Binding-site contacts:
Ligand atom O7 contacts residue ARG201 of chain 3.A at 4.0 Å.
Ligand atom C1 contacts residue LEU164 of chain 3.A at 3.7 Å (hydrophobic).
Ligand atom C8 contacts residue ASN246 of chain 3.A at 3.9 Å.
Ligand atom O7 contacts residue ASN246 of chain 3.A at 3.9 Å.
Ligand atom O5 contacts residue ALA163 of chain 3.A at 3.8 Å.
Ligand atom C4 contacts residue ASN246 of chain 3.A at 4.3 Å.
Ligand atom C7 contacts residue ASN246 of chain 3.A at 3.6 Å.
Ligand atom O5 contacts residue ASN165 of chain 3.A at 3.6 Å.
Ligand atom C5 contacts residue ASN246 of chain 3.A at 3.7 Å.
Ligand atom C8 contacts residue NAG1 of chain 3.B at 4.0 Å.
Ligand atom C5 contacts residue ALA163 of chain 3.A at 4.2 Å (hydrophobic).
Ligand atom O6 contacts residue NAG1 of chain 3.B at 3.1 Å (h-bond).
Ligand atom O6 contacts residue THR248 of chain 3.A at 4.4 Å.
Ligand atom C2 contacts residue ALA163 of chain 3.A at 4.3 Å (hydrophobic).
Ligand atom C7 contacts residue SER247 of chain 3.A at 4.2 Å.
Ligand atom C6 contacts residue NAG1 of chain 3.B at 4.3 Å.
Ligand atom C1 contacts residue ASN246 of chain 3.A at 1.5 Å.
Ligand atom O6 contacts residue ASN165 of chain 3.A at 3.4 Å.
Ligand atom C2 contacts residue LEU164 of chain 3.A at 4.4 Å (hydrophobic).
Ligand atom C3 contacts residue ALA163 of chain 3.A at 4.3 Å (hydrophobic).
Ligand atom C8 contacts residue ARG201 of chain 3.A at 3.5 Å.
Ligand atom C1 contacts residue ALA163 of chain 3.A at 4.0 Å (hydrophobic).
Ligand atom C7 contacts residue THR248 of chain 3.A at 4.3 Å.
Ligand atom O5 contacts residue LEU164 of chain 3.A at 3.5 Å (h-bond).
Ligand atom C4 contacts residue ALA163 of chain 3.A at 3.6 Å (hydrophobic).
Ligand atom C7 contacts residue ARG201 of chain 3.A at 4.2 Å.
Ligand atom C2 contacts residue ASN246 of chain 3.A at 2.5 Å.
Ligand atom O7 contacts residue THR248 of chain 3.A at 3.3 Å.
Ligand atom O3 contacts residue THR248 of chain 3.A at 4.3 Å.
Ligand atom N2 contacts residue ASN246 of chain 3.A at 2.8 Å (h-bond).
Ligand atom C1 contacts residue ASN165 of chain 3.A at 4.5 Å.
Ligand atom O7 contacts residue SER247 of chain 3.A at 3.4 Å.
Ligand atom C6 contacts residue ALA163 of chain 3.A at 4.1 Å (hydrophobic).
Ligand atom O4 contacts residue ALA163 of chain 3.A at 4.4 Å.
Ligand atom C3 contacts residue ASN246 of chain 3.A at 3.8 Å.
Ligand atom O7 contacts residue ASP188 of chain 1.A at 4.4 Å.
Ligand atom C5 contacts residue NAG1 of chain 3.B at 4.2 Å.
Ligand atom O5 contacts residue ASN246 of chain 3.A at 2.4 Å (h-bond).
Ligand atom O3 contacts residue ALA163 of chain 3.A at 4.3 Å.
Ligand atom C6 contacts residue ASN165 of chain 3.A at 4.2 Å.

Sequence of chain 1.A:
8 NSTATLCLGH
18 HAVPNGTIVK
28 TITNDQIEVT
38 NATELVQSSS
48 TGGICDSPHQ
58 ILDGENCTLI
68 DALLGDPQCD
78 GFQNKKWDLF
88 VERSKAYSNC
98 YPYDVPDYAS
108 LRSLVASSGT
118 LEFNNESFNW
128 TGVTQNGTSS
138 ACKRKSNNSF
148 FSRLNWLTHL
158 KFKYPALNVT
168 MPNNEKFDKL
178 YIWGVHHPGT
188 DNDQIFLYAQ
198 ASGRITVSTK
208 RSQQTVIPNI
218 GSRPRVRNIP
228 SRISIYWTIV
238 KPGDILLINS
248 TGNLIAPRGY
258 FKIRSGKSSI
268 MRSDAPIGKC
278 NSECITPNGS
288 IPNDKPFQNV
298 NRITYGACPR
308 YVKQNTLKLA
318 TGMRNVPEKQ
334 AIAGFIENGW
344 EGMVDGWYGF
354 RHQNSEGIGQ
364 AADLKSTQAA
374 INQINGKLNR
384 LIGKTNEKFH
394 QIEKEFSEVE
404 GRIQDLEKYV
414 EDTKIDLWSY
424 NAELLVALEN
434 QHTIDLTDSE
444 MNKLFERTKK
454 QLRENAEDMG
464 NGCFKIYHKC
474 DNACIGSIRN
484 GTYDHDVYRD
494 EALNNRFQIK

Sequence of chain 3.A:
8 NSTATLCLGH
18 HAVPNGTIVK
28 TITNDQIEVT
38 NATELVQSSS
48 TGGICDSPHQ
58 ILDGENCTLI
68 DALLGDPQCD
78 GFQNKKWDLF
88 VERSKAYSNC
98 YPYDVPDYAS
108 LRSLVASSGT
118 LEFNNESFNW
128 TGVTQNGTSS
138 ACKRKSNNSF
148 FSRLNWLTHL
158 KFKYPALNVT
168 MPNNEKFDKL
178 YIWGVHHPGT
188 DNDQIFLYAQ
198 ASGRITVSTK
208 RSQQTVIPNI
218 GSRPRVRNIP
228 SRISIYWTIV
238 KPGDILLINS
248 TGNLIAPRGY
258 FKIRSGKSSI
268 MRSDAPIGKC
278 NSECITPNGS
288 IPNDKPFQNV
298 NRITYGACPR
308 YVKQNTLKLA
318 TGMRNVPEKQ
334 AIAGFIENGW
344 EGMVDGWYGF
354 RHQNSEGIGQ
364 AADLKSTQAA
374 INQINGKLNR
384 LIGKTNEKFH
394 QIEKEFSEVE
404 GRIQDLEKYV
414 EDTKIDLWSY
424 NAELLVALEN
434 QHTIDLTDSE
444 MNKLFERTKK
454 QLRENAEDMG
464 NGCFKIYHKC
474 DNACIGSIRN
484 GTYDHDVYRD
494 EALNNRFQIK

The small molecule below binds the protein below.
Small molecule (SMILES): CC(=O)N[C@H]1[C@H](O[C@H]2[C@H](O)[C@@H](NC(C)=O)CO[C@@H]2CO)O[C@H](CO)[C@@H](O)[C@@H]1O